Sequence of chain 1.A:
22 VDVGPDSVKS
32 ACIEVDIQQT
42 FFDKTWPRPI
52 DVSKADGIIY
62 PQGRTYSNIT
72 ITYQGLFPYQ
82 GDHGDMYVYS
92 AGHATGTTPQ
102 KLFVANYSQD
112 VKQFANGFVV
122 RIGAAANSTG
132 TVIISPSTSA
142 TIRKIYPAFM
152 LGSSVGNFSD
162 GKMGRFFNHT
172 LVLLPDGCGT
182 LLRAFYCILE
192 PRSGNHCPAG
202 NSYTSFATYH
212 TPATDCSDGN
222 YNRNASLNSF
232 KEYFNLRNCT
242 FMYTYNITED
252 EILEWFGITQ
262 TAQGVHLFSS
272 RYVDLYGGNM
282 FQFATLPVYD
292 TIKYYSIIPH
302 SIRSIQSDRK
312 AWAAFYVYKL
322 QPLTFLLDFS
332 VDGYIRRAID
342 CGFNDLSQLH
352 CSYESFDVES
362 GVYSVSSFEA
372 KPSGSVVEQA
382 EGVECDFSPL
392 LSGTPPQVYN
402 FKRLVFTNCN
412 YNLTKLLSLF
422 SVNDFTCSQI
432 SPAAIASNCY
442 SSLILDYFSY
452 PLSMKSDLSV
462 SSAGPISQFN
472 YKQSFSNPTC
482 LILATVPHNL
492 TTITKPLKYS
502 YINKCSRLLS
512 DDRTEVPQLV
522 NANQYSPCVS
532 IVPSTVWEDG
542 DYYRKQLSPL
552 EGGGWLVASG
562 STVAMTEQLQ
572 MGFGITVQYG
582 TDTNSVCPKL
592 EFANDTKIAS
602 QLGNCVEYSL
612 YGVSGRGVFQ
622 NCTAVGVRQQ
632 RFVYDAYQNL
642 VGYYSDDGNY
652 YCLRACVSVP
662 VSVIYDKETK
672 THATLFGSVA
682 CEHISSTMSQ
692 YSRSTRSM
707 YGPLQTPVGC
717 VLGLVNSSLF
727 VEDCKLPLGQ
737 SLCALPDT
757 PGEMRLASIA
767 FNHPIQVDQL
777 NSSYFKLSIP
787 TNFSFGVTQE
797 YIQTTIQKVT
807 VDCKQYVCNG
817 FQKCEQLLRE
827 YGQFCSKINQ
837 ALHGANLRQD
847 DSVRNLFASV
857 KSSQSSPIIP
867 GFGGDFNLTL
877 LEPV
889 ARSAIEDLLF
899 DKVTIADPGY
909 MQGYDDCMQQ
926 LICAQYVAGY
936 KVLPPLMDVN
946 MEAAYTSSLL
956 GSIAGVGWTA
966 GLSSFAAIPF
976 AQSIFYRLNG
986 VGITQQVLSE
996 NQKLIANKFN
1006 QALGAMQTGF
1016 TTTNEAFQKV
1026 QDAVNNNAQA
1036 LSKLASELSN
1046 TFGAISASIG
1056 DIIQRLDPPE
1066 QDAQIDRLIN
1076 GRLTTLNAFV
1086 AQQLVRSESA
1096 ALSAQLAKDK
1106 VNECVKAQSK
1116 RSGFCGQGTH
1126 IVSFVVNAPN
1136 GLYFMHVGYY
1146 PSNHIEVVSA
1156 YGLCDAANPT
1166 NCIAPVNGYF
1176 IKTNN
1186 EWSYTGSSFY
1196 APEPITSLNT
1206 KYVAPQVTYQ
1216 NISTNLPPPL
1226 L

Binding-site contacts:
Ligand atom C2 contacts residue ASN1216 of chain 1.A at 2.5 Å.
Ligand atom C4 contacts residue ASN1216 of chain 1.A at 4.3 Å.
Ligand atom C2 contacts residue VAL1212 of chain 1.A at 3.7 Å (hydrophobic).
Ligand atom N2 contacts residue VAL1212 of chain 1.A at 4.1 Å.
Ligand atom O7 contacts residue GLN1211 of chain 1.A at 4.2 Å.
Ligand atom C8 contacts residue TYR1214 of chain 1.A at 3.2 Å (hydrophobic).
Ligand atom O5 contacts residue ASN1216 of chain 1.A at 2.4 Å (h-bond).
Ligand atom C8 contacts residue ASN1216 of chain 1.A at 4.4 Å.
Ligand atom C7 contacts residue TYR1214 of chain 1.A at 4.1 Å (hydrophobic).
Ligand atom O7 contacts residue ASN1216 of chain 1.A at 3.3 Å (h-bond).
Ligand atom O5 contacts residue VAL1212 of chain 1.A at 3.7 Å.
Ligand atom C1 contacts residue VAL1212 of chain 1.A at 4.0 Å (hydrophobic).
Ligand atom O3 contacts residue VAL1212 of chain 1.A at 3.4 Å.
Ligand atom N2 contacts residue TYR1214 of chain 1.A at 3.9 Å.
Ligand atom C4 contacts residue VAL1212 of chain 1.A at 4.0 Å (hydrophobic).
Ligand atom C5 contacts residue ASN1216 of chain 1.A at 3.7 Å.
Ligand atom N2 contacts residue ASN1216 of chain 1.A at 2.8 Å (h-bond).
Ligand atom O4 contacts residue VAL1212 of chain 1.A at 4.1 Å.
Ligand atom O7 contacts residue VAL1212 of chain 1.A at 3.7 Å.
Ligand atom C3 contacts residue ASN1216 of chain 1.A at 3.8 Å.
Ligand atom C1 contacts residue ASN1216 of chain 1.A at 1.4 Å.
Ligand atom C7 contacts residue ASN1216 of chain 1.A at 3.2 Å.
Ligand atom C3 contacts residue VAL1212 of chain 1.A at 4.0 Å (hydrophobic).
Ligand atom C5 contacts residue VAL1212 of chain 1.A at 4.3 Å (hydrophobic).

The protein below binds the small molecule below.
Small molecule (SMILES): CC(=O)N[C@H]1[C@H](O[C@H]2[C@H](O)[C@@H](NC(C)=O)CO[C@@H]2CO)O[C@H](CO)[C@@H](O)[C@@H]1O